Sequence of chain 1.A:
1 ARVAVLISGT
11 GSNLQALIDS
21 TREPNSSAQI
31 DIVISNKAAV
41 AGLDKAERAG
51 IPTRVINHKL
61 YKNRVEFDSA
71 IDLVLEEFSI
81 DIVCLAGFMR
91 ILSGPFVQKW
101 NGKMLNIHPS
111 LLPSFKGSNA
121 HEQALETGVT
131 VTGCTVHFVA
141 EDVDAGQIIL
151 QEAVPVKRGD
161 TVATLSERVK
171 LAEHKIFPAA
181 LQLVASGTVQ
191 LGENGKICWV

Binding-site contacts:
Ligand atom OA1 contacts residue ASP144 of chain 1.A at 2.9 Å (salt-bridge).
Ligand atom OEF contacts residue GLU173 of chain 1.A at 3.0 Å (salt-bridge).
Ligand atom O11 contacts residue ARG64 of chain 1.A at 2.5 Å (salt-bridge).
Ligand atom OA2 contacts residue ASN106 of chain 1.A at 3.3 Å (h-bond).
Ligand atom OA2 contacts residue ASP144 of chain 1.A at 2.4 Å (salt-bridge).
Ligand atom F1 contacts residue MET89 of chain 1.A at 3.5 Å.
Ligand atom F2 contacts residue SER118 of chain 1.A at 3.4 Å.
Ligand atom C10 contacts residue ASP144 of chain 1.A at 3.5 Å.
Ligand atom O1A contacts residue ARG64 of chain 1.A at 3.4 Å (salt-bridge).
Ligand atom C12 contacts residue VAL143 of chain 1.A at 3.4 Å (hydrophobic).
Ligand atom C5 contacts residue ASP144 of chain 1.A at 3.3 Å.
Ligand atom CD5 contacts residue GLU173 of chain 1.A at 3.5 Å.
Ligand atom O11 contacts residue ARG90 of chain 1.A at 3.5 Å.
Ligand atom OA1 contacts residue SER118 of chain 1.A at 3.5 Å (h-bond).
Ligand atom C15 contacts residue MET89 of chain 1.A at 3.2 Å (hydrophobic).
Ligand atom O2 contacts residue LYS37 of chain 1.A at 3.2 Å (salt-bridge).
Ligand atom F3 contacts residue PRO109 of chain 1.A at 3.3 Å.
Ligand atom C5 contacts residue HIS108 of chain 1.A at 3.4 Å.
Ligand atom F3 contacts residue HIS108 of chain 1.A at 3.4 Å.
Ligand atom C1A contacts residue ARG64 of chain 1.A at 3.5 Å.
Ligand atom O1 contacts residue VAL143 of chain 1.A at 3.5 Å.
Ligand atom N2 contacts residue GLU141 of chain 1.A at 3.0 Å (salt-bridge).
Ligand atom C9 contacts residue VAL139 of chain 1.A at 3.5 Å (hydrophobic).
Ligand atom OA2 contacts residue HIS108 of chain 1.A at 2.6 Å (h-bond).
Ligand atom OA1 contacts residue GLY117 of chain 1.A at 3.1 Å (h-bond).
Ligand atom O11 contacts residue ILE91 of chain 1.A at 2.9 Å (h-bond).
Ligand atom N8 contacts residue ARG90 of chain 1.A at 2.9 Å (salt-bridge).
Ligand atom OEF contacts residue LYS170 of chain 1.A at 3.4 Å.
Ligand atom O12 contacts residue GLY87 of chain 1.A at 3.4 Å.
Ligand atom F2 contacts residue MET89 of chain 1.A at 3.2 Å.
Ligand atom OA1 contacts residue HIS108 of chain 1.A at 3.2 Å (h-bond).
Ligand atom N1A contacts residue MET89 of chain 1.A at 3.0 Å (h-bond).
Ligand atom N3 contacts residue ALA140 of chain 1.A at 2.8 Å (h-bond).
Ligand atom N1 contacts residue LEU92 of chain 1.A at 2.9 Å (h-bond).
Ligand atom O1 contacts residue ASP144 of chain 1.A at 3.0 Å (salt-bridge).
Ligand atom N2 contacts residue LEU92 of chain 1.A at 2.9 Å (h-bond).
Ligand atom O5 contacts residue SER12 of chain 1.A at 2.7 Å (h-bond).
Ligand atom OEP contacts residue GLU173 of chain 1.A at 3.0 Å (salt-bridge).
Ligand atom OEE contacts residue THR10 of chain 1.A at 2.8 Å (h-bond).
Ligand atom N8 contacts residue LEU92 of chain 1.A at 3.4 Å (h-bond).

A protein and the small-molecule ligand that binds it are described below.
Small molecule (SMILES): Nc1nc(N)c(CCC[C@@H](c2ccc(C(=O)N[C@@H](CCC(=O)N[C@H](CCC(=O)N[C@H](CCC(=O)N[C@H](CCC(=O)N[C@H](CCC(=O)O)C(=O)O)C(=O)O)C(=O)O)C(=O)O)C(=O)O)cc2)C(O)(O)C(F)(F)F)c(O)n1